Sequence of chain 1.A:
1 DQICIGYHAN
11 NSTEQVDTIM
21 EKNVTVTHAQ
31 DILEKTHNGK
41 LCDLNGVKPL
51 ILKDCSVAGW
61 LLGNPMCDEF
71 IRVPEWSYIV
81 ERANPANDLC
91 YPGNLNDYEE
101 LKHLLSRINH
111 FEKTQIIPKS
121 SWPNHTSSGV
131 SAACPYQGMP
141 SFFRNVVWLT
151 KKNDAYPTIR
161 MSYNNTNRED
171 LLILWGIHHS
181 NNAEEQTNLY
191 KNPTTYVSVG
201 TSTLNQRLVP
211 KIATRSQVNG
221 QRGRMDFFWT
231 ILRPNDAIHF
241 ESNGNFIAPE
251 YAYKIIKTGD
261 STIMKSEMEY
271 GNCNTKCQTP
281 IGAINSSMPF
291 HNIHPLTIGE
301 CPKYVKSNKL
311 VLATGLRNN

The protein below binds the small molecule below.
Small molecule (SMILES): CC(=O)N[C@@H]1[C@@H](O)[C@H](O)[C@@H](CO)O[C@H]1O

Binding-site contacts:
Ligand atom C2 contacts residue ASN124 of chain 1.A at 2.5 Å.
Ligand atom C4 contacts residue ASN124 of chain 1.A at 4.3 Å.
Ligand atom O7 contacts residue ASN124 of chain 1.A at 3.5 Å (h-bond).
Ligand atom C8 contacts residue ASN124 of chain 1.A at 4.1 Å.
Ligand atom C5 contacts residue ASN124 of chain 1.A at 3.6 Å.
Ligand atom C3 contacts residue ASN124 of chain 1.A at 3.8 Å.
Ligand atom C1 contacts residue ASN124 of chain 1.A at 1.4 Å.
Ligand atom C7 contacts residue ASN124 of chain 1.A at 3.2 Å.
Ligand atom C8 contacts residue PRO157 of chain 1.A at 4.3 Å (hydrophobic).
Ligand atom O5 contacts residue ASN124 of chain 1.A at 2.4 Å (h-bond).
Ligand atom N2 contacts residue ASN124 of chain 1.A at 2.9 Å (h-bond).